Binding-site contacts:
Ligand atom C1B contacts residue MET221 of chain 2.A at 3.7 Å (hydrophobic).
Ligand atom C4A contacts residue ILE215 of chain 2.A at 3.9 Å (hydrophobic).
Ligand atom C4 contacts residue PHE186 of chain 2.A at 3.5 Å (hydrophobic).
Ligand atom O1 contacts residue ALA24 of chain 2.C at 3.6 Å.
Ligand atom C5B contacts residue TYR197 of chain 2.A at 3.7 Å (hydrophobic).
Ligand atom O1B contacts residue MET221 of chain 2.A at 3.7 Å.
Ligand atom C6C contacts residue VAL191 of chain 2.A at 3.5 Å (hydrophobic).
Ligand atom C31 contacts residue SER175 of chain 2.A at 3.6 Å.
Ligand atom C4 contacts residue TYR152 of chain 2.A at 3.9 Å (hydrophobic).
Ligand atom C31 contacts residue ALA150 of chain 2.A at 3.8 Å (hydrophobic).
Ligand atom C6B contacts residue TYR197 of chain 2.A at 3.5 Å (hydrophobic).
Ligand atom N2 contacts residue PRO174 of chain 2.A at 3.9 Å.
Ligand atom C2C contacts residue VAL188 of chain 2.A at 3.4 Å (hydrophobic).
Ligand atom C5C contacts residue TYR128 of chain 2.A at 3.6 Å (hydrophobic).
Ligand atom C5A contacts residue CYS199 of chain 2.A at 3.9 Å (hydrophobic).
Ligand atom C7C contacts residue TYR128 of chain 2.A at 3.7 Å (hydrophobic).
Ligand atom C2B contacts residue MET221 of chain 2.A at 3.6 Å (hydrophobic).
Ligand atom C5C contacts residue ILE104 of chain 2.A at 4.0 Å (hydrophobic).
Ligand atom C5B contacts residue LEU106 of chain 2.A at 4.0 Å (hydrophobic).
Ligand atom C4A contacts residue ASN198 of chain 2.A at 4.0 Å.
Ligand atom N3A contacts residue ASN219 of chain 2.A at 3.8 Å.
Ligand atom C1C contacts residue MET224 of chain 2.A at 3.4 Å (hydrophobic).
Ligand atom C5 contacts residue MET224 of chain 2.A at 4.0 Å (hydrophobic).
Ligand atom O1 contacts residue PHE186 of chain 2.A at 3.7 Å.
Ligand atom O1 contacts residue TYR152 of chain 2.A at 4.0 Å.
Ligand atom C3C contacts residue VAL188 of chain 2.A at 3.2 Å (hydrophobic).
Ligand atom N2 contacts residue PHE186 of chain 2.A at 3.9 Å.
Ligand atom C2C contacts residue TYR152 of chain 2.A at 4.0 Å (hydrophobic).
Ligand atom O1 contacts residue VAL188 of chain 2.A at 3.8 Å.
Ligand atom C5 contacts residue PHE186 of chain 2.A at 3.7 Å (hydrophobic).
Ligand atom C4C contacts residue VAL188 of chain 2.A at 3.9 Å (hydrophobic).
Ligand atom C3 contacts residue PHE186 of chain 2.A at 3.8 Å (hydrophobic).
Ligand atom C5 contacts residue TYR152 of chain 2.A at 3.8 Å (hydrophobic).
Ligand atom N2 contacts residue ALA24 of chain 2.C at 3.3 Å.
Ligand atom C31 contacts residue PRO174 of chain 2.A at 3.4 Å (hydrophobic).
Ligand atom C4 contacts residue MET224 of chain 2.A at 4.0 Å (hydrophobic).
Ligand atom C4A contacts residue ASN219 of chain 2.A at 3.9 Å.
Ligand atom CM2 contacts residue LEU116 of chain 2.A at 3.6 Å (hydrophobic).
Ligand atom C3 contacts residue PRO174 of chain 2.A at 3.8 Å (hydrophobic).
Ligand atom C31 contacts residue VAL176 of chain 2.A at 3.3 Å (hydrophobic).

Sequence of chain 2.A:
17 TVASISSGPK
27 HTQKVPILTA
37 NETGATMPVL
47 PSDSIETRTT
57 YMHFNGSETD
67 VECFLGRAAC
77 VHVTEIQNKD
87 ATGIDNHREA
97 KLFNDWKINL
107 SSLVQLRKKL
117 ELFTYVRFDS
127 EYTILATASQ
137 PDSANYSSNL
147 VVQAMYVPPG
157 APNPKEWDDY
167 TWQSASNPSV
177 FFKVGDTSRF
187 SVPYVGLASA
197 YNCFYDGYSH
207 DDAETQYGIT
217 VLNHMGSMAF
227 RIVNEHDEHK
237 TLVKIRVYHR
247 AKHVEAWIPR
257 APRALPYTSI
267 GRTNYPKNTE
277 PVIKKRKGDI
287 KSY

This protein binds this small molecule.
Small molecule (SMILES): CC[C@H]1COC(c2ccc(OCCCCCCCc3cc(C)no3)cc2)=N1

Sequence of chain 2.C:
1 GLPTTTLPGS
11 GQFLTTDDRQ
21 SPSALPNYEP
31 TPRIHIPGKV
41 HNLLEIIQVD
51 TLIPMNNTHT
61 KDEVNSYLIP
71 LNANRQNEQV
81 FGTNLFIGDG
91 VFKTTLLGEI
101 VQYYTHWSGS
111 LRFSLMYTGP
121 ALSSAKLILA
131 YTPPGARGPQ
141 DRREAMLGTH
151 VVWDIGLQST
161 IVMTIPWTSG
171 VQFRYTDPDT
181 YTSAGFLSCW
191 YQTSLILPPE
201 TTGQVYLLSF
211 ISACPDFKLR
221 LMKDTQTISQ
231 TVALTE